Binding-site contacts:
Ligand atom C2 contacts residue ALA51 of chain 1.A at 3.4 Å (hydrophobic).
Ligand atom N3 contacts residue ARG90 of chain 1.A at 2.9 Å (salt-bridge).
Ligand atom N7 contacts residue VAL156 of chain 1.A at 4.2 Å.
Ligand atom N7 contacts residue TYR129 of chain 1.A at 4.0 Å.
Ligand atom N1 contacts residue ARG49 of chain 1.A at 4.0 Å.
Ligand atom C6 contacts residue PHE50 of chain 1.A at 4.2 Å (hydrophobic).
Ligand atom C8 contacts residue GLU128 of chain 1.A at 3.8 Å.
Ligand atom C6 contacts residue ALA51 of chain 1.A at 4.1 Å (hydrophobic).
Ligand atom N6 contacts residue ARG49 of chain 1.A at 3.2 Å (salt-bridge).
Ligand atom C2 contacts residue ARG90 of chain 1.A at 3.7 Å.
Ligand atom N9 contacts residue VAL156 of chain 1.A at 4.0 Å.
Ligand atom N6 contacts residue LEU186 of chain 1.A at 3.8 Å.
Ligand atom N3 contacts residue VAL156 of chain 1.A at 3.7 Å.
Ligand atom N6 contacts residue GLU128 of chain 1.A at 3.1 Å (salt-bridge).
Ligand atom C8 contacts residue TYR129 of chain 1.A at 3.6 Å (hydrophobic).
Ligand atom N3 contacts residue PHE50 of chain 1.A at 3.6 Å.
Ligand atom C4 contacts residue ARG90 of chain 1.A at 4.0 Å.
Ligand atom C2 contacts residue VAL156 of chain 1.A at 4.0 Å (hydrophobic).
Ligand atom N9 contacts residue TYR129 of chain 1.A at 3.5 Å.
Ligand atom C6 contacts residue GLU128 of chain 1.A at 3.7 Å.
Ligand atom N9 contacts residue ARG90 of chain 1.A at 3.9 Å.
Ligand atom C5 contacts residue TYR129 of chain 1.A at 4.2 Å (hydrophobic).
Ligand atom C6 contacts residue ARG49 of chain 1.A at 4.1 Å.
Ligand atom C5 contacts residue VAL156 of chain 1.A at 3.9 Å (hydrophobic).
Ligand atom C4 contacts residue TYR129 of chain 1.A at 3.9 Å (hydrophobic).
Ligand atom C4 contacts residue PHE50 of chain 1.A at 4.2 Å (hydrophobic).
Ligand atom C4 contacts residue VAL156 of chain 1.A at 3.9 Å (hydrophobic).
Ligand atom C8 contacts residue VAL156 of chain 1.A at 4.2 Å (hydrophobic).
Ligand atom C2 contacts residue PHE50 of chain 1.A at 3.6 Å (hydrophobic).
Ligand atom N6 contacts residue VAL47 of chain 1.A at 3.8 Å.
Ligand atom N1 contacts residue ALA51 of chain 1.A at 3.0 Å (h-bond).
Ligand atom N3 contacts residue ALA51 of chain 1.A at 4.2 Å.
Ligand atom N6 contacts residue PHE50 of chain 1.A at 4.2 Å.
Ligand atom N7 contacts residue ALA158 of chain 1.A at 3.7 Å.
Ligand atom C5 contacts residue GLU128 of chain 1.A at 3.5 Å.
Ligand atom C8 contacts residue ALA158 of chain 1.A at 4.0 Å (hydrophobic).
Ligand atom N1 contacts residue PHE50 of chain 1.A at 3.6 Å.
Ligand atom C8 contacts residue HSX1 of chain 1.D at 3.3 Å.
Ligand atom N7 contacts residue GLU128 of chain 1.A at 2.6 Å (salt-bridge).
Ligand atom N9 contacts residue HSX1 of chain 1.D at 3.1 Å.

A small-molecule ligand and the protein it binds are described below.
Small molecule (SMILES): Nc1ncnc2[nH]cnc12

Sequence of chain 1.A:
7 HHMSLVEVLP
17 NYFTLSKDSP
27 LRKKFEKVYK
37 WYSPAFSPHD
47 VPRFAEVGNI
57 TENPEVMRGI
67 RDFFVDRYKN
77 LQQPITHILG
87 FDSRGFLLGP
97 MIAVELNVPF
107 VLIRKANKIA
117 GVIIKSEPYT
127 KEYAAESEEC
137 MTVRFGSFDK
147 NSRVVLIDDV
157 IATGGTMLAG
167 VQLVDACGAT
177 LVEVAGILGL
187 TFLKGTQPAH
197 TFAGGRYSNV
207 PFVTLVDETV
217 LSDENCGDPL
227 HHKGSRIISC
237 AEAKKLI